The protein below binds the small molecule below.
Small molecule (SMILES): C=C1[C@H](O)CC(=C/C=C2\CCC[C@]3(C)/C(=C(\C)CCCC(C)(C)O)CC[C@@H]23)C[C@H]1O

Sequence of chain 2.A:
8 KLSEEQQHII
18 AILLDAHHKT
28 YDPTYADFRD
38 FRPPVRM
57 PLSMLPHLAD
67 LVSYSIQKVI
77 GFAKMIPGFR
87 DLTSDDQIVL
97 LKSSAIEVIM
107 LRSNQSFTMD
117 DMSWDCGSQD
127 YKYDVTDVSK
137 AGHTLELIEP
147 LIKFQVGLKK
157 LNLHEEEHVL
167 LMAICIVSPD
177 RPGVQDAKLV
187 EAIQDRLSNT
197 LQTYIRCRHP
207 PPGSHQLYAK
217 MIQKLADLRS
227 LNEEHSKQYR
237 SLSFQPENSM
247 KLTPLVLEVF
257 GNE

Binding-site contacts:
Ligand atom C5 contacts residue LEU67 of chain 2.A at 4.0 Å (hydrophobic).
Ligand atom C3 contacts residue TYR28 of chain 2.A at 3.5 Å (hydrophobic).
Ligand atom C26 contacts residue LEU61 of chain 2.A at 3.7 Å (hydrophobic).
Ligand atom C6 contacts residue TRP120 of chain 2.A at 3.9 Å (hydrophobic).
Ligand atom C3 contacts residue CYS122 of chain 2.A at 3.9 Å (hydrophobic).
Ligand atom C10 contacts residue SER71 of chain 2.A at 3.8 Å.
Ligand atom O2 contacts residue ARG108 of chain 2.A at 3.9 Å.
Ligand atom C28 contacts residue ARG108 of chain 2.A at 3.6 Å.
Ligand atom C4 contacts residue CYS122 of chain 2.A at 3.5 Å (hydrophobic).
Ligand atom C27 contacts residue VAL68 of chain 2.A at 4.0 Å (hydrophobic).
Ligand atom O2 contacts residue TYR28 of chain 2.A at 2.7 Å (h-bond).
Ligand atom C22 contacts residue HIS139 of chain 2.A at 3.7 Å.
Ligand atom C4 contacts residue SER112 of chain 2.A at 3.5 Å.
Ligand atom C3 contacts residue TYR32 of chain 2.A at 3.9 Å (hydrophobic).
Ligand atom C25 contacts residue HIS231 of chain 2.A at 3.7 Å.
Ligand atom O1 contacts residue ARG108 of chain 2.A at 2.9 Å (salt-bridge).
Ligand atom C23 contacts residue HIS231 of chain 2.A at 3.5 Å.
Ligand atom C28 contacts residue TYR28 of chain 2.A at 3.8 Å (hydrophobic).
Ligand atom C25 contacts residue HIS139 of chain 2.A at 3.6 Å.
Ligand atom C5 contacts residue SER109 of chain 2.A at 3.6 Å.
Ligand atom C18 contacts residue VAL68 of chain 2.A at 3.6 Å (hydrophobic).
Ligand atom C9 contacts residue TRP120 of chain 2.A at 3.5 Å (hydrophobic).
Ligand atom C6 contacts residue SER109 of chain 2.A at 3.4 Å.
Ligand atom O3 contacts residue HIS231 of chain 2.A at 2.8 Å (h-bond).
Ligand atom C3 contacts residue SER112 of chain 2.A at 3.6 Å.
Ligand atom C10 contacts residue SER109 of chain 2.A at 3.9 Å.
Ligand atom C24 contacts residue HIS139 of chain 2.A at 3.4 Å.
Ligand atom C1 contacts residue ARG108 of chain 2.A at 3.8 Å.
Ligand atom O3 contacts residue TYR235 of chain 2.A at 3.7 Å.
Ligand atom C1 contacts residue SER71 of chain 2.A at 3.8 Å.
Ligand atom C12 contacts residue VAL134 of chain 2.A at 3.7 Å (hydrophobic).
Ligand atom O1 contacts residue SER71 of chain 2.A at 2.8 Å (h-bond).
Ligand atom C2 contacts residue TYR28 of chain 2.A at 4.0 Å (hydrophobic).
Ligand atom O3 contacts residue HIS139 of chain 2.A at 2.8 Å (h-bond).
Ligand atom C27 contacts residue HIS231 of chain 2.A at 3.8 Å.
Ligand atom O2 contacts residue SER112 of chain 2.A at 2.9 Å (h-bond).
Ligand atom O2 contacts residue SER109 of chain 2.A at 3.4 Å.
Ligand atom C7 contacts residue SER109 of chain 2.A at 3.5 Å.
Ligand atom C21 contacts residue VAL134 of chain 2.A at 3.9 Å (hydrophobic).
Ligand atom C23 contacts residue HIS139 of chain 2.A at 3.8 Å.